Binding-site contacts:
Ligand atom N7 contacts residue PHE144 of chain 1.A at 3.3 Å.
Ligand atom N7 contacts residue GLN31 of chain 1.A at 2.7 Å (h-bond).
Ligand atom C4' contacts residue SER58 of chain 1.A at 3.3 Å.
Ligand atom N3 contacts residue TRP222 of chain 1.A at 3.5 Å.
Ligand atom C8 contacts residue GLN31 of chain 1.A at 3.6 Å.
Ligand atom N2 contacts residue TRP222 of chain 1.A at 3.4 Å (h-bond).
Ligand atom O6 contacts residue GLN31 of chain 1.A at 2.9 Å (h-bond).
Ligand atom O3' contacts residue SER58 of chain 1.A at 2.7 Å (h-bond).
Ligand atom O3' contacts residue TYR59 of chain 1.A at 3.6 Å.
Ligand atom N7 contacts residue TRP222 of chain 1.A at 3.6 Å.
Ligand atom C4 contacts residue PHE144 of chain 1.A at 3.7 Å (hydrophobic).
Ligand atom C5' contacts residue LYS140 of chain 1.A at 3.6 Å.
Ligand atom N1 contacts residue TRP222 of chain 1.A at 3.3 Å (h-bond).
Ligand atom C6 contacts residue TRP222 of chain 1.A at 3.4 Å (hydrophobic).
Ligand atom O4' contacts residue PHE144 of chain 1.A at 3.4 Å.
Ligand atom C5 contacts residue TRP222 of chain 1.A at 3.5 Å (hydrophobic).
Ligand atom C6 contacts residue ASP218 of chain 1.A at 3.7 Å.
Ligand atom C6 contacts residue GLN31 of chain 1.A at 3.7 Å.
Ligand atom N2 contacts residue ASP172 of chain 1.A at 3.6 Å.
Ligand atom C2 contacts residue ASP218 of chain 1.A at 3.6 Å.
Ligand atom C2 contacts residue TRP222 of chain 1.A at 3.2 Å (hydrophobic).
Ligand atom C4 contacts residue TRP222 of chain 1.A at 3.3 Å (hydrophobic).
Ligand atom O6 contacts residue PHE144 of chain 1.A at 3.8 Å.
Ligand atom N1 contacts residue ASP218 of chain 1.A at 2.8 Å (salt-bridge).
Ligand atom O6 contacts residue TRP222 of chain 1.A at 3.5 Å.
Ligand atom N2 contacts residue PRO170 of chain 1.A at 3.2 Å (h-bond).
Ligand atom O5' contacts residue ASP172 of chain 1.A at 3.5 Å.
Ligand atom C6 contacts residue PHE144 of chain 1.A at 3.4 Å (hydrophobic).
Ligand atom C1' contacts residue SER58 of chain 1.A at 3.4 Å.
Ligand atom O5' contacts residue PRO170 of chain 1.A at 3.6 Å.
Ligand atom C3' contacts residue SER58 of chain 1.A at 3.4 Å.
Ligand atom C2' contacts residue ASP172 of chain 1.A at 3.7 Å.
Ligand atom O6 contacts residue ASP218 of chain 1.A at 3.6 Å.
Ligand atom C5 contacts residue PHE144 of chain 1.A at 3.3 Å (hydrophobic).
Ligand atom O4' contacts residue SER58 of chain 1.A at 3.2 Å (h-bond).
Ligand atom O20 contacts residue TRP69 of chain 1.A at 3.1 Å (h-bond).
Ligand atom O5' contacts residue LYS140 of chain 1.A at 3.7 Å.
Ligand atom N9 contacts residue TRP222 of chain 1.A at 3.7 Å.
Ligand atom N2 contacts residue ASP218 of chain 1.A at 2.9 Å (salt-bridge).
Ligand atom C8 contacts residue PHE144 of chain 1.A at 3.5 Å (hydrophobic).

Sequence of chain 1.A:
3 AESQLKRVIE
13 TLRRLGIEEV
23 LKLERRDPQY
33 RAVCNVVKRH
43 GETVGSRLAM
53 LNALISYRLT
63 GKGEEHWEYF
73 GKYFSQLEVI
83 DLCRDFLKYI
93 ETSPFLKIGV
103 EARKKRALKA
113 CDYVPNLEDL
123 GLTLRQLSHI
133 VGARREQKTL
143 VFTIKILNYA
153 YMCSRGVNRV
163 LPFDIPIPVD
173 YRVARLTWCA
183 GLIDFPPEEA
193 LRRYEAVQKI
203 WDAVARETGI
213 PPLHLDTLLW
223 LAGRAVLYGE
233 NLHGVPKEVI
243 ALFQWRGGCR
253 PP

The small molecule below binds the protein below.
Small molecule (SMILES): Nc1nc2c([nH]c(=O)n2[C@H]2C[C@H](O)[C@@H](CO)O2)c(=O)[nH]1